This protein binds this small molecule.
Small molecule (SMILES): CC(=O)N[C@H]1[C@H](O[C@H]2[C@H](O)[C@@H](NC(C)=O)CO[C@@H]2CO)O[C@H](CO)[C@@H](O)[C@@H]1O

Sequence of chain 1.A:
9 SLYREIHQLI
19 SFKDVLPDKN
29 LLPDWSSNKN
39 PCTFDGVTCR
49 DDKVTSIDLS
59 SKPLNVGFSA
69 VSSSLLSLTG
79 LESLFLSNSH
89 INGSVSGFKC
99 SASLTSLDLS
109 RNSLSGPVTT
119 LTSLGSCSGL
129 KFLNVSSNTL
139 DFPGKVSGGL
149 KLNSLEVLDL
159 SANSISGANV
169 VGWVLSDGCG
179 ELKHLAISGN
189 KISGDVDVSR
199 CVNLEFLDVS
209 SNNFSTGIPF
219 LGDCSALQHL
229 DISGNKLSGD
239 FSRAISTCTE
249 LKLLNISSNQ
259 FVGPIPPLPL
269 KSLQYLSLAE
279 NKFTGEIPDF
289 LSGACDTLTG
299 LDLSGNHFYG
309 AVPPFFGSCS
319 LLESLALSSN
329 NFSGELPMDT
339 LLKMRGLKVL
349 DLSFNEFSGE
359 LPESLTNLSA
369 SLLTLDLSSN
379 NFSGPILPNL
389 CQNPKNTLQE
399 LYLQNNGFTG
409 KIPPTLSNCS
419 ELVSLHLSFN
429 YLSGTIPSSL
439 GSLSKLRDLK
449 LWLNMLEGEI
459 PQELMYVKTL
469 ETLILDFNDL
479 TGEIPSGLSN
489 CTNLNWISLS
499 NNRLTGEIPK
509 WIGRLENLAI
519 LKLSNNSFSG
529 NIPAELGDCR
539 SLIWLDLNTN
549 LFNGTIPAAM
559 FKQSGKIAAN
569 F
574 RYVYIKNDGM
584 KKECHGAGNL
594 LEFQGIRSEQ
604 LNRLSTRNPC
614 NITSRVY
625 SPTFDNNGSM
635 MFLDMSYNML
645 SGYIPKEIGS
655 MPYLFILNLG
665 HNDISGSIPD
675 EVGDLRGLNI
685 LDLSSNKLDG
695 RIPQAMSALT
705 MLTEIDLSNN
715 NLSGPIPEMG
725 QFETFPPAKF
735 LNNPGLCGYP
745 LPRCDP

Binding-site contacts:
Ligand atom O7 contacts residue TYR273 of chain 1.A at 4.3 Å.
Ligand atom O6 contacts residue SER231 of chain 1.A at 2.9 Å (h-bond).
Ligand atom O5 contacts residue SER255 of chain 1.A at 3.0 Å (h-bond).
Ligand atom O6 contacts residue SER255 of chain 1.A at 4.4 Å.
Ligand atom C5 contacts residue ASN253 of chain 1.A at 3.7 Å.
Ligand atom C8 contacts residue TYR273 of chain 1.A at 3.4 Å (hydrophobic).
Ligand atom C6 contacts residue SER255 of chain 1.A at 3.5 Å.
Ligand atom C1 contacts residue SER231 of chain 1.A at 4.2 Å.
Ligand atom C2 contacts residue ASN253 of chain 1.A at 2.3 Å.
Ligand atom C1 contacts residue ASN253 of chain 1.A at 1.4 Å.
Ligand atom C3 contacts residue ASN253 of chain 1.A at 3.7 Å.
Ligand atom C1 contacts residue SER255 of chain 1.A at 3.6 Å.
Ligand atom O7 contacts residue ASN253 of chain 1.A at 3.0 Å (h-bond).
Ligand atom C5 contacts residue SER255 of chain 1.A at 3.3 Å.
Ligand atom O5 contacts residue ASN253 of chain 1.A at 2.4 Å (h-bond).
Ligand atom C6 contacts residue SER231 of chain 1.A at 3.6 Å.
Ligand atom C7 contacts residue ASN253 of chain 1.A at 3.2 Å.
Ligand atom C5 contacts residue SER231 of chain 1.A at 4.0 Å.
Ligand atom C8 contacts residue LEU251 of chain 1.A at 4.4 Å (hydrophobic).
Ligand atom O5 contacts residue SER231 of chain 1.A at 3.2 Å (h-bond).
Ligand atom N2 contacts residue TYR273 of chain 1.A at 3.4 Å (h-bond).
Ligand atom O7 contacts residue LEU251 of chain 1.A at 4.3 Å.
Ligand atom N2 contacts residue ASN253 of chain 1.A at 2.8 Å (h-bond).
Ligand atom C7 contacts residue TYR273 of chain 1.A at 3.6 Å (hydrophobic).
Ligand atom C2 contacts residue TYR273 of chain 1.A at 4.5 Å (hydrophobic).
Ligand atom C4 contacts residue ASN253 of chain 1.A at 4.1 Å.